Sequence of chain 1.N:
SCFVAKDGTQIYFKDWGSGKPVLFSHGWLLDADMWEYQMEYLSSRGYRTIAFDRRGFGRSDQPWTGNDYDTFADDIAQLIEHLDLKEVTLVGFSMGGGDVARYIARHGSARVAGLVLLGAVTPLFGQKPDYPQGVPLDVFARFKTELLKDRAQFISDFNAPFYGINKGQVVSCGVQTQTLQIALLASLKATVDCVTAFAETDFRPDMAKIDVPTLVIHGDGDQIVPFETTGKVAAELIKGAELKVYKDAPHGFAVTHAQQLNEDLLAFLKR

The protein below binds the small molecule below.
Small molecule (SMILES): O=C(CI)NCC(=O)N1CN(C(=O)CNC(=O)CI)CN(C(=O)CNC(=O)CI)C1

Binding-site contacts:
Ligand atom C7 contacts residue PHE4 of chain 1.M at 3.9 Å (hydrophobic).
Ligand atom O6 contacts residue CYS3 of chain 1.O at 3.2 Å (h-bond).
Ligand atom C10 contacts residue CYS3 of chain 1.N at 2.7 Å (hydrophobic).
Ligand atom N5 contacts residue CYS3 of chain 1.N at 3.0 Å (h-bond).
Ligand atom O4 contacts residue GLN11 of chain 1.N at 3.0 Å.
Ligand atom C5 contacts residue GLN11 of chain 1.M at 3.6 Å.
Ligand atom C7 contacts residue GLN11 of chain 1.M at 3.5 Å.
Ligand atom O4 contacts residue CYS3 of chain 1.N at 3.8 Å.
Ligand atom O3 contacts residue CYS3 of chain 1.N at 3.9 Å.
Ligand atom C15 contacts residue CYS3 of chain 1.O at 1.8 Å (hydrophobic).
Ligand atom C13 contacts residue GLN11 of chain 1.O at 3.5 Å.
Ligand atom N6 contacts residue VAL5 of chain 1.O at 4.0 Å.
Ligand atom O4 contacts residue VAL5 of chain 1.N at 3.4 Å.
Ligand atom C14 contacts residue GLN11 of chain 1.O at 3.4 Å.
Ligand atom C11 contacts residue VAL5 of chain 1.N at 4.1 Å (hydrophobic).
Ligand atom C15 contacts residue GLN11 of chain 1.O at 3.9 Å.
Ligand atom C11 contacts residue GLN11 of chain 1.N at 4.3 Å.
Ligand atom N4 contacts residue VAL5 of chain 1.M at 4.0 Å.
Ligand atom C10 contacts residue VAL5 of chain 1.N at 3.9 Å (hydrophobic).
Ligand atom C7 contacts residue CYS3 of chain 1.M at 1.8 Å (hydrophobic).
Ligand atom O6 contacts residue GLN11 of chain 1.O at 3.0 Å (h-bond).
Ligand atom C15 contacts residue PHE4 of chain 1.O at 4.0 Å (hydrophobic).
Ligand atom N4 contacts residue GLN11 of chain 1.M at 3.6 Å (h-bond).
Ligand atom C6 contacts residue CYS3 of chain 1.M at 2.7 Å (hydrophobic).
Ligand atom O2 contacts residue CYS3 of chain 1.M at 3.0 Å (h-bond).
Ligand atom N6 contacts residue CYS3 of chain 1.O at 3.7 Å.
Ligand atom C11 contacts residue CYS3 of chain 1.N at 1.8 Å (hydrophobic).
Ligand atom N4 contacts residue CYS3 of chain 1.M at 3.9 Å.
Ligand atom C9 contacts residue CYS3 of chain 1.N at 4.4 Å (hydrophobic).
Ligand atom C10 contacts residue GLN11 of chain 1.N at 3.9 Å.
Ligand atom O2 contacts residue GLN11 of chain 1.M at 3.1 Å (h-bond).
Ligand atom C6 contacts residue GLN11 of chain 1.M at 3.2 Å.
Ligand atom C11 contacts residue PHE4 of chain 1.N at 3.7 Å (hydrophobic).
Ligand atom N6 contacts residue GLN11 of chain 1.O at 3.5 Å (h-bond).
Ligand atom C14 contacts residue CYS3 of chain 1.O at 2.7 Å (hydrophobic).

Sequence of chain 1.M:
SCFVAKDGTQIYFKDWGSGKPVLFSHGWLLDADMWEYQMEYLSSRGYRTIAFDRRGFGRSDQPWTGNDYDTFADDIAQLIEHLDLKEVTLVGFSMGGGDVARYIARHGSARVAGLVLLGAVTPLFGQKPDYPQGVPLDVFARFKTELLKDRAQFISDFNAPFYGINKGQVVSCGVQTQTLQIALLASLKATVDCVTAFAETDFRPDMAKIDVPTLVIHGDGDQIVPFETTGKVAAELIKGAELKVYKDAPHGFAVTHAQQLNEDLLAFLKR

Sequence of chain 1.O:
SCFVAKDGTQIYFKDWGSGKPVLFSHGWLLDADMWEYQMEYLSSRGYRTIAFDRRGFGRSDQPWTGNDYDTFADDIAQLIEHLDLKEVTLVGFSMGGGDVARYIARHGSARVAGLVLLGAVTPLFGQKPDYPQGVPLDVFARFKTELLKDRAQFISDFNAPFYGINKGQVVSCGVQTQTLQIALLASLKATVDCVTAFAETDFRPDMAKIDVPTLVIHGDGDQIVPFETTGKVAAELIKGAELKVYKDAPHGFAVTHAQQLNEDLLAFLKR